Binding-site contacts:
Ligand atom C7 contacts residue ASN5 of chain 1.C at 3.9 Å.
Ligand atom O5 contacts residue ASN5 of chain 1.C at 2.4 Å (h-bond).
Ligand atom C3 contacts residue ASN5 of chain 1.C at 3.9 Å.
Ligand atom C5 contacts residue ASN5 of chain 1.C at 3.3 Å.
Ligand atom C8 contacts residue TYR103 of chain 2.E at 4.0 Å (hydrophobic).
Ligand atom C1 contacts residue ASN5 of chain 1.C at 1.4 Å.
Ligand atom C7 contacts residue THR7 of chain 1.C at 4.1 Å.
Ligand atom O5 contacts residue THR7 of chain 1.C at 4.3 Å.
Ligand atom C6 contacts residue ASN5 of chain 1.C at 3.3 Å.
Ligand atom C2 contacts residue ASN5 of chain 1.C at 2.7 Å.
Ligand atom C8 contacts residue ASN5 of chain 1.C at 3.8 Å.
Ligand atom O6 contacts residue ASN5 of chain 1.C at 3.2 Å (h-bond).
Ligand atom N2 contacts residue ASN5 of chain 1.C at 3.5 Å (h-bond).
Ligand atom N2 contacts residue THR7 of chain 1.C at 3.9 Å.
Ligand atom C4 contacts residue ASN5 of chain 1.C at 4.1 Å.
Ligand atom O7 contacts residue ASN5 of chain 1.C at 4.4 Å.
Ligand atom C8 contacts residue THR7 of chain 1.C at 3.3 Å.
Ligand atom C1 contacts residue THR7 of chain 1.C at 4.1 Å.

Sequence of chain 2.E:
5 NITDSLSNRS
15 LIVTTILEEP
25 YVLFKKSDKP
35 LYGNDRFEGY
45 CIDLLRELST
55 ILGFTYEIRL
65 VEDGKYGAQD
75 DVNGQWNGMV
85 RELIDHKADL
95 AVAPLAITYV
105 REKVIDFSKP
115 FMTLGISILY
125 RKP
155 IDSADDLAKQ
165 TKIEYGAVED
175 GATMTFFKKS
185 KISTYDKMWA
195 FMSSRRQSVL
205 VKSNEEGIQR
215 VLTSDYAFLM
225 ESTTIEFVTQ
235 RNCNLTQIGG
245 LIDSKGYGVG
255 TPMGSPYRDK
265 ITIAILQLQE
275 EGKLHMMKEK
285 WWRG

The protein below binds the small molecule below.
Small molecule (SMILES): CC(=O)N[C@@H]1[C@@H](O)[C@H](O)[C@@H](CO)O[C@H]1O

Sequence of chain 1.C:
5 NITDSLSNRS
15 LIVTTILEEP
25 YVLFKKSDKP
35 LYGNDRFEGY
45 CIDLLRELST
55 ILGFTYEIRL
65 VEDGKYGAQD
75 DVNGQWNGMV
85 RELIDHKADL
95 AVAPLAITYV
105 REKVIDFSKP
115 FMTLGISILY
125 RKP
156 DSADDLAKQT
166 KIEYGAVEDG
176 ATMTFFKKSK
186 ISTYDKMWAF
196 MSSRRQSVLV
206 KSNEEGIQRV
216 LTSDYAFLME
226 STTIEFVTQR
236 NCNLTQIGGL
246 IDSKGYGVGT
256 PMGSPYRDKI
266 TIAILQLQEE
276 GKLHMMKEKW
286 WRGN